Binding-site contacts:
Ligand atom O contacts residue GLN176 of chain 1.A at 3.1 Å (h-bond).
Ligand atom NH2 contacts residue GLY196 of chain 1.A at 3.4 Å.
Ligand atom CB contacts residue HIS42 of chain 1.A at 3.6 Å.
Ligand atom CA contacts residue SER179 of chain 1.A at 2.4 Å.
Ligand atom CD1 contacts residue ZN1 of chain 1.D at 3.6 Å.
Ligand atom CB contacts residue SER179 of chain 1.A at 2.9 Å.
Ligand atom NH1 contacts residue GLY207 of chain 1.A at 3.7 Å.
Ligand atom CZ contacts residue ASP173 of chain 1.A at 3.3 Å.
Ligand atom CZ contacts residue SER174 of chain 1.A at 3.2 Å.
Ligand atom NH2 contacts residue SER174 of chain 1.A at 3.6 Å.
Ligand atom CZ contacts residue GLY196 of chain 1.A at 3.5 Å.
Ligand atom NH1 contacts residue ASP173 of chain 1.A at 3.0 Å (salt-bridge).
Ligand atom O contacts residue GLY196 of chain 1.A at 3.2 Å (h-bond).
Ligand atom NE contacts residue TRP195 of chain 1.A at 3.8 Å.
Ligand atom NH2 contacts residue ASP197 of chain 1.A at 3.2 Å (salt-bridge).
Ligand atom NE contacts residue GLY196 of chain 1.A at 3.5 Å (h-bond).
Ligand atom CD1 contacts residue HIS84 of chain 1.A at 3.6 Å.
Ligand atom N contacts residue SER179 of chain 1.A at 2.9 Å (h-bond).
Ligand atom O contacts residue TRP195 of chain 1.A at 3.8 Å.
Ligand atom CG contacts residue GLN176 of chain 1.A at 3.8 Å.
Ligand atom CA contacts residue TRP195 of chain 1.A at 3.8 Å (hydrophobic).
Ligand atom CD2 contacts residue HIS42 of chain 1.A at 3.7 Å.
Ligand atom NH1 contacts residue SER174 of chain 1.A at 2.8 Å (h-bond).
Ligand atom O contacts residue TRP195 of chain 1.A at 3.0 Å.
Ligand atom O contacts residue HIS42 of chain 1.A at 3.4 Å (h-bond).
Ligand atom CD1 contacts residue HIS42 of chain 1.A at 3.6 Å.
Ligand atom NE contacts residue SER174 of chain 1.A at 3.7 Å.
Ligand atom CB contacts residue CYS175 of chain 1.A at 3.5 Å (hydrophobic).
Ligand atom CB contacts residue VAL193 of chain 1.A at 3.7 Å (hydrophobic).
Ligand atom O contacts residue SER179 of chain 1.A at 2.3 Å (h-bond).
Ligand atom C contacts residue SER179 of chain 1.A at 1.4 Å.
Ligand atom C contacts residue TRP195 of chain 1.A at 3.7 Å (hydrophobic).
Ligand atom CD2 contacts residue HIS84 of chain 1.A at 3.6 Å.
Ligand atom NH2 contacts residue ASP173 of chain 1.A at 2.7 Å (salt-bridge).
Ligand atom CA contacts residue SER194 of chain 1.A at 3.5 Å.
Ligand atom C contacts residue GLY196 of chain 1.A at 3.5 Å.
Ligand atom O contacts residue GLY196 of chain 1.A at 3.3 Å (h-bond).
Ligand atom C contacts residue SER194 of chain 1.A at 3.7 Å.
Ligand atom N contacts residue SER194 of chain 1.A at 2.9 Å (h-bond).
Ligand atom N contacts residue GLY196 of chain 1.A at 3.0 Å (h-bond).

Sequence of chain 1.A:
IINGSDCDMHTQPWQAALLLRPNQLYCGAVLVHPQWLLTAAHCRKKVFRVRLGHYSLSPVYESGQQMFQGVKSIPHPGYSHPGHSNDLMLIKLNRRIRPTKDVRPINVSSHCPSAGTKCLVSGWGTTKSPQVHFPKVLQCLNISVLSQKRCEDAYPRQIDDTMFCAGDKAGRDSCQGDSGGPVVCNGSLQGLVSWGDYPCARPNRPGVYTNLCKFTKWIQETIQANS

The protein below binds the small molecule below.
Small molecule (SMILES): CC(=O)N[C@@H](CC(C)C)C(=O)N[C@@H](CC(C)C)C(=O)N[C@H](CO)CCCN=C(N)N